The protein below binds the small molecule below.
Small molecule (SMILES): CC(=O)C(=O)O

Binding-site contacts:
Ligand atom O contacts residue MG1 of chain 3.H at 4.2 Å.
Ligand atom CA contacts residue ARG70 of chain 3.A at 3.9 Å.
Ligand atom OXT contacts residue CO1 of chain 3.D at 2.3 Å.
Ligand atom O3 contacts residue ASP175 of chain 3.A at 4.3 Å.
Ligand atom CA contacts residue GLU149 of chain 3.A at 4.2 Å.
Ligand atom CB contacts residue LEU212 of chain 3.A at 3.6 Å (hydrophobic).
Ligand atom O contacts residue ASP175 of chain 3.A at 4.2 Å.
Ligand atom OXT contacts residue GLU149 of chain 3.A at 3.4 Å (salt-bridge).
Ligand atom O3 contacts residue MG1 of chain 3.H at 2.1 Å.
Ligand atom O3 contacts residue CO1 of chain 3.D at 2.1 Å.
Ligand atom OXT contacts residue GLY172 of chain 3.A at 3.4 Å.
Ligand atom C contacts residue GLU149 of chain 3.A at 4.2 Å.
Ligand atom C contacts residue GLY172 of chain 3.A at 3.3 Å.
Ligand atom C contacts residue MG1 of chain 3.H at 3.0 Å.
Ligand atom CA contacts residue CO1 of chain 3.D at 2.9 Å.
Ligand atom C contacts residue CO1 of chain 3.D at 3.0 Å.
Ligand atom OXT contacts residue PRO173 of chain 3.A at 4.2 Å.
Ligand atom CB contacts residue PHE170 of chain 3.A at 3.6 Å (hydrophobic).
Ligand atom CA contacts residue MG1 of chain 3.H at 2.9 Å.
Ligand atom O contacts residue CO1 of chain 3.D at 4.3 Å.
Ligand atom OXT contacts residue ASP175 of chain 3.A at 3.1 Å (salt-bridge).
Ligand atom O3 contacts residue ARG70 of chain 3.A at 2.9 Å (salt-bridge).
Ligand atom O contacts residue ALA174 of chain 3.A at 3.1 Å (h-bond).
Ligand atom CA contacts residue GLN147 of chain 3.A at 3.9 Å.
Ligand atom O3 contacts residue PHE170 of chain 3.A at 4.2 Å.
Ligand atom C contacts residue PRO173 of chain 3.A at 4.0 Å (hydrophobic).
Ligand atom O contacts residue GLY172 of chain 3.A at 3.5 Å.
Ligand atom O3 contacts residue GLN147 of chain 3.A at 3.0 Å (h-bond).
Ligand atom CA contacts residue PHE170 of chain 3.A at 4.1 Å (hydrophobic).
Ligand atom OXT contacts residue VAL118 of chain 1.A at 4.2 Å.
Ligand atom O contacts residue PRO173 of chain 3.A at 3.4 Å.
Ligand atom O3 contacts residue GLU149 of chain 3.A at 3.4 Å (salt-bridge).
Ligand atom CB contacts residue ARG70 of chain 3.A at 4.1 Å.
Ligand atom OXT contacts residue ALA174 of chain 3.A at 3.8 Å.
Ligand atom C contacts residue ALA174 of chain 3.A at 3.9 Å (hydrophobic).
Ligand atom C contacts residue ASP175 of chain 3.A at 4.1 Å.
Ligand atom CB contacts residue TRP19 of chain 3.A at 4.1 Å (hydrophobic).
Ligand atom OXT contacts residue MG1 of chain 3.H at 2.3 Å.
Ligand atom CA contacts residue GLY172 of chain 3.A at 3.8 Å.
Ligand atom O3 contacts residue GLY172 of chain 3.A at 4.2 Å.

Sequence of chain 3.A:
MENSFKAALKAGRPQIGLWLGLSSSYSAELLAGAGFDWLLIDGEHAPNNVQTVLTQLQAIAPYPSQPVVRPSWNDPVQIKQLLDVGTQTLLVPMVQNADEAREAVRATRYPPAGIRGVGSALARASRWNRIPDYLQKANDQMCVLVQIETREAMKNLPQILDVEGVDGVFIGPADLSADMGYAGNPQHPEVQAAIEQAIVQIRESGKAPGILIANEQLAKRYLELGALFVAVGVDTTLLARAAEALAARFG

Sequence of chain 1.A:
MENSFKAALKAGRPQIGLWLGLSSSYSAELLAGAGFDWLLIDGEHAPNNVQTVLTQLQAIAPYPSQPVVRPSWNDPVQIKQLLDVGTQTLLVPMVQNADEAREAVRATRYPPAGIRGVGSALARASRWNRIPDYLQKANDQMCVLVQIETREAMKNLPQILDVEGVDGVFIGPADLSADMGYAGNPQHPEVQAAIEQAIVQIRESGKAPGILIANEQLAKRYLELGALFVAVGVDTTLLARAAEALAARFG